Binding-site contacts:
Ligand atom C4 contacts residue ASP97 of chain 1.B at 3.6 Å.
Ligand atom C3 contacts residue T551 of chain 1.P at 3.6 Å.
Ligand atom C5 contacts residue HIS161 of chain 1.B at 3.9 Å.
Ligand atom N2 contacts residue OMY6 of chain 1.F at 3.5 Å (h-bond).
Ligand atom O4 contacts residue ASP97 of chain 1.B at 2.6 Å (salt-bridge).
Ligand atom C4 contacts residue HIS16 of chain 1.B at 4.0 Å.
Ligand atom C3 contacts residue ARG75 of chain 1.B at 4.1 Å.
Ligand atom O6 contacts residue SER98 of chain 1.B at 2.7 Å (h-bond).
Ligand atom O6 contacts residue HIS161 of chain 1.B at 2.9 Å (h-bond).
Ligand atom C5 contacts residue GHP4 of chain 1.F at 3.7 Å.
Ligand atom C2 contacts residue GHP4 of chain 1.F at 2.5 Å.
Ligand atom O6 contacts residue ASP163 of chain 1.B at 3.6 Å.
Ligand atom C2 contacts residue OMY6 of chain 1.F at 3.9 Å.
Ligand atom C6 contacts residue SER98 of chain 1.B at 3.4 Å.
Ligand atom C2 contacts residue T551 of chain 1.P at 2.4 Å.
Ligand atom C4 contacts residue ARG75 of chain 1.B at 4.0 Å.
Ligand atom O5 contacts residue GHP4 of chain 1.F at 2.2 Å (h-bond).
Ligand atom C3 contacts residue GHP4 of chain 1.F at 3.8 Å.
Ligand atom C4 contacts residue GHP4 of chain 1.F at 4.2 Å.
Ligand atom O4 contacts residue ARG75 of chain 1.B at 2.8 Å (salt-bridge).
Ligand atom O3 contacts residue ARG75 of chain 1.B at 3.1 Å (salt-bridge).
Ligand atom N2 contacts residue GHP4 of chain 1.F at 3.0 Å (h-bond).
Ligand atom C6 contacts residue ILE99 of chain 1.B at 3.7 Å (hydrophobic).
Ligand atom C6 contacts residue HIS161 of chain 1.B at 3.8 Å.
Ligand atom O4 contacts residue TRP63 of chain 1.B at 3.6 Å.
Ligand atom C1 contacts residue HIS161 of chain 1.B at 4.0 Å.
Ligand atom C1 contacts residue T551 of chain 1.P at 3.4 Å.
Ligand atom O6 contacts residue HIS16 of chain 1.B at 3.6 Å.
Ligand atom C1 contacts residue GHP4 of chain 1.F at 1.5 Å.
Ligand atom C1 contacts residue OMY6 of chain 1.F at 3.1 Å.
Ligand atom O5 contacts residue 3MY2 of chain 1.F at 3.1 Å (h-bond).
Ligand atom C5 contacts residue ASP97 of chain 1.B at 3.9 Å.
Ligand atom O5 contacts residue HIS161 of chain 1.B at 3.1 Å (h-bond).
Ligand atom O3 contacts residue GLN232 of chain 1.B at 4.2 Å.
Ligand atom N2 contacts residue T551 of chain 1.P at 1.3 Å.
Ligand atom C6 contacts residue ASP97 of chain 1.B at 3.4 Å.
Ligand atom O3 contacts residue T551 of chain 1.P at 3.7 Å.
Ligand atom O3 contacts residue HIS16 of chain 1.B at 3.7 Å.
Ligand atom C1 contacts residue 3MY2 of chain 1.F at 3.6 Å.
Ligand atom O6 contacts residue ASP97 of chain 1.B at 2.6 Å (salt-bridge).

Sequence of chain 1.B:
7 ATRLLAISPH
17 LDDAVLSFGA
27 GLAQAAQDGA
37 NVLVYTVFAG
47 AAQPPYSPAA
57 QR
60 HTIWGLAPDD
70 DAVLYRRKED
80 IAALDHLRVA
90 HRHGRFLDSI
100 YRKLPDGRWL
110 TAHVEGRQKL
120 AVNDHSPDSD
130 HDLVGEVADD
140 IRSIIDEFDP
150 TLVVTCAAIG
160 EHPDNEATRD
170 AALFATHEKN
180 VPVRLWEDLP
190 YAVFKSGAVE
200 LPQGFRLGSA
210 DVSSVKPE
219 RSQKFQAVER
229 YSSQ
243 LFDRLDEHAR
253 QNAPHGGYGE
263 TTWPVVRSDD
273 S

A protein and the small-molecule ligand that binds it are described below.
Small molecule (SMILES): N[C@@H]1[C@@H](O)[C@H](O)[C@@H](CO)O[C@H]1O